Binding-site contacts:
Ligand atom C7 contacts residue ASN244 of chain 1.A at 4.3 Å.
Ligand atom N2 contacts residue SER308 of chain 1.A at 2.8 Å (h-bond).
Ligand atom C6 contacts residue NAG1 of chain 1.M at 4.1 Å.
Ligand atom C3 contacts residue VAL307 of chain 1.A at 3.7 Å (hydrophobic).
Ligand atom C8 contacts residue ASN244 of chain 1.A at 3.8 Å.
Ligand atom C2 contacts residue VAL307 of chain 1.A at 4.3 Å (hydrophobic).
Ligand atom C1 contacts residue SER308 of chain 1.A at 3.6 Å.
Ligand atom C7 contacts residue ASN146 of chain 1.A at 3.4 Å.
Ligand atom C4 contacts residue VAL307 of chain 1.A at 4.0 Å (hydrophobic).
Ligand atom C8 contacts residue VAL138 of chain 1.A at 4.2 Å (hydrophobic).
Ligand atom C1 contacts residue ASN146 of chain 1.A at 1.4 Å.
Ligand atom C8 contacts residue SER308 of chain 1.A at 3.6 Å.
Ligand atom C4 contacts residue ASP95 of chain 1.A at 4.1 Å.
Ligand atom O5 contacts residue VAL307 of chain 1.A at 4.0 Å.
Ligand atom O4 contacts residue ARG246 of chain 1.A at 3.3 Å (salt-bridge).
Ligand atom N2 contacts residue ASN146 of chain 1.A at 2.8 Å (h-bond).
Ligand atom O3 contacts residue CYS306 of chain 1.A at 3.4 Å (h-bond).
Ligand atom O5 contacts residue NAG1 of chain 1.M at 3.6 Å.
Ligand atom C2 contacts residue ASN146 of chain 1.A at 2.3 Å.
Ligand atom O5 contacts residue ASN146 of chain 1.A at 2.4 Å (h-bond).
Ligand atom C5 contacts residue ASN146 of chain 1.A at 3.7 Å.
Ligand atom O6 contacts residue NAG1 of chain 1.M at 4.3 Å.
Ligand atom O7 contacts residue VAL138 of chain 1.A at 4.3 Å.
Ligand atom C1 contacts residue VAL307 of chain 1.A at 3.8 Å (hydrophobic).
Ligand atom O7 contacts residue PRO96 of chain 1.A at 3.9 Å.
Ligand atom O7 contacts residue ASN244 of chain 1.A at 4.2 Å.
Ligand atom O7 contacts residue ASN146 of chain 1.A at 3.7 Å.
Ligand atom C4 contacts residue ARG246 of chain 1.A at 4.3 Å.
Ligand atom O3 contacts residue ARG246 of chain 1.A at 3.7 Å.
Ligand atom C2 contacts residue SER308 of chain 1.A at 3.6 Å.
Ligand atom C5 contacts residue NAG1 of chain 1.M at 4.4 Å.
Ligand atom O4 contacts residue VAL307 of chain 1.A at 4.1 Å.
Ligand atom C3 contacts residue ASN146 of chain 1.A at 3.7 Å.
Ligand atom C8 contacts residue LEU145 of chain 1.A at 3.8 Å (hydrophobic).
Ligand atom C3 contacts residue CYS306 of chain 1.A at 4.3 Å (hydrophobic).
Ligand atom C3 contacts residue SER308 of chain 1.A at 4.1 Å.
Ligand atom C7 contacts residue SER308 of chain 1.A at 3.6 Å.
Ligand atom C4 contacts residue ASN146 of chain 1.A at 4.2 Å.
Ligand atom C5 contacts residue VAL307 of chain 1.A at 3.4 Å (hydrophobic).
Ligand atom O3 contacts residue ASP95 of chain 1.A at 3.9 Å.

Sequence of chain 1.A:
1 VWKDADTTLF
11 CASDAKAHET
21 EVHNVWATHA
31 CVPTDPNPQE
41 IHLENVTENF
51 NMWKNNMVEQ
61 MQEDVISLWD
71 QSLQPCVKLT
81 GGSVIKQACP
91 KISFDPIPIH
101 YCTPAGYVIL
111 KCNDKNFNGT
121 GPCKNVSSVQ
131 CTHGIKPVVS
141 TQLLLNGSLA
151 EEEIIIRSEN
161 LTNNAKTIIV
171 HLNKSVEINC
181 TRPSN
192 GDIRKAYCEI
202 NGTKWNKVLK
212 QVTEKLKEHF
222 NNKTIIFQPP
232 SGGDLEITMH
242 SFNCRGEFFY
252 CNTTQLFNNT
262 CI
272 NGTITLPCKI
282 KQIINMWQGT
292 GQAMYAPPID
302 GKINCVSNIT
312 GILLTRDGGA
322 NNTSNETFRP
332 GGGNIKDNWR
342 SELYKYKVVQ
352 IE

A small-molecule ligand and the protein it binds are described below.
Small molecule (SMILES): CC(=O)N[C@@H]1[C@@H](O)[C@H](O)[C@@H](CO)O[C@H]1O